Sequence of chain 1.D:
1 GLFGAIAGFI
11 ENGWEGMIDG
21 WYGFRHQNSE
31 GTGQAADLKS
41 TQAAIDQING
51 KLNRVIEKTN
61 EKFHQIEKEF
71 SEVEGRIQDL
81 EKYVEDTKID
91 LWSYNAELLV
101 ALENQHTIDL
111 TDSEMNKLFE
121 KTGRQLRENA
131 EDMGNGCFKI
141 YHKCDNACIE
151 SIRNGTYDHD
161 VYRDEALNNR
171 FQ

This small molecule binds to this protein.
Small molecule (SMILES): CC(=O)N[C@H]1[C@H](O[C@H]2[C@H](O)[C@@H](NC(C)=O)CO[C@@H]2CO)O[C@H](CO)[C@@H](O)[C@@H]1O

Binding-site contacts:
Ligand atom C2 contacts residue ASN32 of chain 1.C at 2.4 Å.
Ligand atom O6 contacts residue ASN32 of chain 1.C at 4.4 Å.
Ligand atom C1 contacts residue ASN32 of chain 1.C at 1.4 Å.
Ligand atom O6 contacts residue ASN49 of chain 1.D at 4.3 Å.
Ligand atom C5 contacts residue ASN32 of chain 1.C at 3.6 Å.
Ligand atom N2 contacts residue ASN32 of chain 1.C at 2.9 Å (h-bond).
Ligand atom O6 contacts residue THR312 of chain 1.C at 3.4 Å.
Ligand atom O7 contacts residue ASN32 of chain 1.C at 3.8 Å.
Ligand atom O5 contacts residue THR312 of chain 1.C at 3.6 Å (h-bond).
Ligand atom O6 contacts residue THR34 of chain 1.C at 4.1 Å.
Ligand atom C7 contacts residue ASN32 of chain 1.C at 3.5 Å.
Ligand atom C4 contacts residue ASN32 of chain 1.C at 4.2 Å.
Ligand atom C1 contacts residue THR312 of chain 1.C at 4.0 Å.
Ligand atom O5 contacts residue ASN32 of chain 1.C at 2.3 Å (h-bond).
Ligand atom O6 contacts residue LEU52 of chain 1.D at 3.5 Å.
Ligand atom C6 contacts residue LEU52 of chain 1.D at 4.1 Å (hydrophobic).
Ligand atom C3 contacts residue ASN32 of chain 1.C at 3.8 Å.

Sequence of chain 1.C:
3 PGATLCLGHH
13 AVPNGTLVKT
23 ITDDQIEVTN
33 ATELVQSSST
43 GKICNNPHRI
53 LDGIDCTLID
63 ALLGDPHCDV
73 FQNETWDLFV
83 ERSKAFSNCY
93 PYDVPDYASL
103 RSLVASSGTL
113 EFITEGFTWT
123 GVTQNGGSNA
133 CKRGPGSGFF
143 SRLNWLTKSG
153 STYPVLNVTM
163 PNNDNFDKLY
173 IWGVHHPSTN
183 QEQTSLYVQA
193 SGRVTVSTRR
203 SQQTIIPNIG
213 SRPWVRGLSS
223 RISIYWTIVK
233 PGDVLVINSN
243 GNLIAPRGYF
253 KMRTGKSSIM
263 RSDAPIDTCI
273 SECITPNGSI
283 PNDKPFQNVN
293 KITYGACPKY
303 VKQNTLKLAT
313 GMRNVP